Sequence of chain 34.F:
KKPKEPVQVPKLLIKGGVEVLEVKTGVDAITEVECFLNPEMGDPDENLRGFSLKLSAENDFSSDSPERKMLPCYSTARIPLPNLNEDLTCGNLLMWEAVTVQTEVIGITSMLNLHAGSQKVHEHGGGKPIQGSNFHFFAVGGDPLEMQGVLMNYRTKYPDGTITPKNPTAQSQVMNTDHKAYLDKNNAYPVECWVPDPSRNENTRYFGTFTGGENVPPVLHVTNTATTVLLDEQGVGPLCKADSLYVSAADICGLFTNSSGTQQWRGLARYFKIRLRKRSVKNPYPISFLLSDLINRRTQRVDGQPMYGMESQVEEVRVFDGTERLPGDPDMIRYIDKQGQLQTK

Sequence of chain 35.F:
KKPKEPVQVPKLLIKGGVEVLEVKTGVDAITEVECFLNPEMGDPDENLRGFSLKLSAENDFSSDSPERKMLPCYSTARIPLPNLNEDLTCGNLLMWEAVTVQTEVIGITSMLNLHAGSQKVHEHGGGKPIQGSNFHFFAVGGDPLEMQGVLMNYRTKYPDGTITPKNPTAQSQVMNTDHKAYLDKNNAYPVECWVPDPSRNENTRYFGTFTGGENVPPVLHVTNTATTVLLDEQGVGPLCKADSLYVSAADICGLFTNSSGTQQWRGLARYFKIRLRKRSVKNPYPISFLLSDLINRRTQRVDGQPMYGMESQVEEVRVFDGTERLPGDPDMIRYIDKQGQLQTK

This small molecule binds to this protein.
Small molecule (SMILES): CC(=O)N[C@H]1[C@H]([C@H](O)[C@H](O)CO)O[C@@](O[C@H](CO)[C@@H](O)[C@@H]2O[C@@H](C(=O)O)C[C@H](O)[C@H]2NC(C)=O)(C(=O)O)C[C@@H]1O

Binding-site contacts:
Ligand atom C1 contacts residue ASN272 of chain 34.F at 3.9 Å.
Ligand atom C7 contacts residue GLN278 of chain 34.F at 3.9 Å.
Ligand atom C9 contacts residue GLN278 of chain 34.F at 3.3 Å.
Ligand atom O1A contacts residue ASN272 of chain 34.F at 4.1 Å.
Ligand atom O10 contacts residue LEU62 of chain 34.F at 3.2 Å.
Ligand atom C8 contacts residue LYS68 of chain 34.F at 3.5 Å.
Ligand atom O8 contacts residue ASN272 of chain 34.F at 3.3 Å (h-bond).
Ligand atom C11 contacts residue LEU62 of chain 34.F at 3.9 Å (hydrophobic).
Ligand atom C9 contacts residue LEU67 of chain 34.F at 3.4 Å (hydrophobic).
Ligand atom C1 contacts residue THR276 of chain 34.F at 3.1 Å.
Ligand atom C10 contacts residue LEU62 of chain 34.F at 3.6 Å (hydrophobic).
Ligand atom C10 contacts residue ASN272 of chain 34.F at 3.9 Å.
Ligand atom C9 contacts residue LYS68 of chain 34.F at 3.6 Å.
Ligand atom O9 contacts residue LYS68 of chain 34.F at 2.5 Å (salt-bridge).
Ligand atom O1B contacts residue LYS68 of chain 34.F at 3.0 Å (salt-bridge).
Ligand atom C8 contacts residue GLN278 of chain 34.F at 3.7 Å.
Ligand atom N5 contacts residue ASN272 of chain 34.F at 3.2 Å (h-bond).
Ligand atom C11 contacts residue PHE75 of chain 33.F at 3.5 Å (hydrophobic).
Ligand atom O7 contacts residue LEU62 of chain 34.F at 3.9 Å.
Ligand atom C11 contacts residue PHE270 of chain 34.F at 3.9 Å (hydrophobic).
Ligand atom N5 contacts residue GLN278 of chain 34.F at 3.9 Å.
Ligand atom O8 contacts residue THR276 of chain 34.F at 3.9 Å.
Ligand atom C11 contacts residue THR276 of chain 34.F at 3.2 Å.
Ligand atom O10 contacts residue PHE75 of chain 33.F at 3.9 Å.
Ligand atom C11 contacts residue ASN272 of chain 34.F at 3.6 Å.
Ligand atom O9 contacts residue LEU67 of chain 34.F at 2.3 Å.
Ligand atom O9 contacts residue GLN278 of chain 34.F at 4.1 Å.
Ligand atom O1A contacts residue SER274 of chain 34.F at 3.8 Å.
Ligand atom O8 contacts residue GLN278 of chain 34.F at 3.5 Å (h-bond).
Ligand atom C10 contacts residue GLN278 of chain 34.F at 4.1 Å.
Ligand atom C11 contacts residue GLN278 of chain 34.F at 3.5 Å.
Ligand atom C11 contacts residue PHE65 of chain 34.F at 4.0 Å (hydrophobic).
Ligand atom O4 contacts residue ASP74 of chain 33.F at 4.0 Å.
Ligand atom C11 contacts residue HIS138 of chain 35.F at 3.1 Å.
Ligand atom C6 contacts residue ASN272 of chain 34.F at 3.6 Å.
Ligand atom O1B contacts residue THR276 of chain 34.F at 2.4 Å (h-bond).
Ligand atom O1B contacts residue ASN272 of chain 34.F at 3.4 Å (h-bond).
Ligand atom C6 contacts residue LYS68 of chain 34.F at 4.0 Å.
Ligand atom O8 contacts residue LYS68 of chain 34.F at 3.1 Å.
Ligand atom O1A contacts residue THR276 of chain 34.F at 3.3 Å (h-bond).

Sequence of chain 33.F:
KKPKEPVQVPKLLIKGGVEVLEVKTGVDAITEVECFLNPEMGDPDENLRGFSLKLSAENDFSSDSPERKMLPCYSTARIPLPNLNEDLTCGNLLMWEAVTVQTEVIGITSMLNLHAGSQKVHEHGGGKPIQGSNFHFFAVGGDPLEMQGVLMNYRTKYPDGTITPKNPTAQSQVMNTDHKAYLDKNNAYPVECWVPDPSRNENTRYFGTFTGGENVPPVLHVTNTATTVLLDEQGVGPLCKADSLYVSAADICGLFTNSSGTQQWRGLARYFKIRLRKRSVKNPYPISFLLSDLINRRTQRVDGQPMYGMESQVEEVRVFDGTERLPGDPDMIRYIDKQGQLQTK